Binding-site contacts:
Ligand atom C3 contacts residue ARG113 of chain 2.A at 4.2 Å.
Ligand atom O4 contacts residue GLN87 of chain 2.A at 3.6 Å.
Ligand atom C9 contacts residue GLU64 of chain 2.A at 3.6 Å.
Ligand atom C6 contacts residue GLN87 of chain 2.A at 3.8 Å.
Ligand atom C8 contacts residue PHE90 of chain 2.A at 3.8 Å (hydrophobic).
Ligand atom O4 contacts residue PHE76 of chain 2.A at 3.9 Å.
Ligand atom C5 contacts residue GLU64 of chain 2.A at 3.8 Å.
Ligand atom C7 contacts residue ASP118 of chain 2.A at 3.9 Å.
Ligand atom N3 contacts residue GLN87 of chain 2.A at 3.0 Å (h-bond).
Ligand atom O1 contacts residue TRP196 of chain 2.A at 3.4 Å.
Ligand atom C9 contacts residue PHE121 of chain 2.A at 4.2 Å (hydrophobic).
Ligand atom C8 contacts residue ASP118 of chain 2.A at 4.0 Å.
Ligand atom C6 contacts residue PHE90 of chain 2.A at 3.9 Å (hydrophobic).
Ligand atom C8 contacts residue ARG113 of chain 2.A at 3.8 Å.
Ligand atom C9 contacts residue PHE90 of chain 2.A at 3.9 Å (hydrophobic).
Ligand atom O2 contacts residue TRP196 of chain 2.A at 3.3 Å.
Ligand atom C7 contacts residue PHE90 of chain 2.A at 3.8 Å (hydrophobic).
Ligand atom S1 contacts residue PHE90 of chain 2.A at 3.4 Å.
Ligand atom N2 contacts residue PHE90 of chain 2.A at 3.8 Å.
Ligand atom C7 contacts residue GLN87 of chain 2.A at 3.9 Å.
Ligand atom C8 contacts residue GLU64 of chain 2.A at 3.3 Å.
Ligand atom C8 contacts residue ARG94 of chain 2.A at 4.1 Å.
Ligand atom O3 contacts residue ARG65 of chain 2.A at 2.8 Å (salt-bridge).
Ligand atom C7 contacts residue PHE121 of chain 2.A at 3.6 Å (hydrophobic).
Ligand atom C5 contacts residue ARG65 of chain 2.A at 3.9 Å.
Ligand atom C1 contacts residue ARG65 of chain 2.A at 4.1 Å.
Ligand atom N2 contacts residue PHE121 of chain 2.A at 3.4 Å.
Ligand atom O2 contacts residue PHE121 of chain 2.A at 3.5 Å.
Ligand atom O4 contacts residue MET75 of chain 2.A at 3.5 Å.
Ligand atom N2 contacts residue GLN87 of chain 2.A at 2.9 Å (h-bond).
Ligand atom O4 contacts residue TRP196 of chain 2.A at 3.8 Å.
Ligand atom N3 contacts residue ASP118 of chain 2.A at 2.9 Å (salt-bridge).
Ligand atom C6 contacts residue PHE121 of chain 2.A at 3.5 Å (hydrophobic).
Ligand atom C9 contacts residue ARG113 of chain 2.A at 3.5 Å.
Ligand atom O3 contacts residue ARG179 of chain 2.A at 3.5 Å (salt-bridge).
Ligand atom N3 contacts residue PHE121 of chain 2.A at 3.7 Å.
Ligand atom N1 contacts residue PHE121 of chain 2.A at 4.0 Å.
Ligand atom O4 contacts residue PHE121 of chain 2.A at 3.8 Å.
Ligand atom N1 contacts residue PHE90 of chain 2.A at 3.9 Å.
Ligand atom N3 contacts residue PHE90 of chain 2.A at 3.7 Å.

The protein below binds the small molecule below.
Small molecule (SMILES): Nc1ccn([C@@H]2S[C@H](CO)[C@@H](O)[C@H]2O)c(=O)n1

Sequence of chain 2.A:
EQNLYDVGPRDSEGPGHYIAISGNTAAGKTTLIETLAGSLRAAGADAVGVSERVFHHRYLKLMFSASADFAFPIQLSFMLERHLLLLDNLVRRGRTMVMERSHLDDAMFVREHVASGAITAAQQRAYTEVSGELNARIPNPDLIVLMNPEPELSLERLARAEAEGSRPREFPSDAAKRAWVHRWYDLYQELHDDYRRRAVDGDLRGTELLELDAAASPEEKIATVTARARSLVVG